A protein and the small-molecule ligand that binds it are described below.
Small molecule (SMILES): CC(=O)N[C@@H]1[C@@H](O)[C@H](O)[C@@H](CO)O[C@H]1O

Binding-site contacts:
Ligand atom C3 contacts residue ASN239 of chain 1.D at 3.8 Å.
Ligand atom C5 contacts residue ASN239 of chain 1.D at 3.7 Å.
Ligand atom N2 contacts residue GLU234 of chain 1.D at 3.3 Å (salt-bridge).
Ligand atom N2 contacts residue GLU243 of chain 1.D at 3.7 Å.
Ligand atom C8 contacts residue GLU234 of chain 1.D at 4.0 Å.
Ligand atom C8 contacts residue ASN232 of chain 1.D at 3.3 Å.
Ligand atom C1 contacts residue GLU234 of chain 1.D at 3.2 Å.
Ligand atom C4 contacts residue ASN239 of chain 1.D at 4.3 Å.
Ligand atom C7 contacts residue GLU234 of chain 1.D at 3.8 Å.
Ligand atom C7 contacts residue THR241 of chain 1.D at 4.1 Å.
Ligand atom C8 contacts residue CYS242 of chain 1.D at 3.6 Å (hydrophobic).
Ligand atom O5 contacts residue ASN239 of chain 1.D at 2.5 Å (h-bond).
Ligand atom C7 contacts residue CYS235 of chain 1.D at 4.3 Å (hydrophobic).
Ligand atom O7 contacts residue GLU243 of chain 1.D at 3.1 Å (salt-bridge).
Ligand atom C2 contacts residue GLU234 of chain 1.D at 3.8 Å.
Ligand atom C8 contacts residue ASN239 of chain 1.D at 4.5 Å.
Ligand atom O7 contacts residue ASN239 of chain 1.D at 3.6 Å (h-bond).
Ligand atom C3 contacts residue GLU243 of chain 1.D at 4.2 Å.
Ligand atom C7 contacts residue ASN239 of chain 1.D at 3.4 Å.
Ligand atom C7 contacts residue ASN232 of chain 1.D at 4.2 Å.
Ligand atom C7 contacts residue CYS242 of chain 1.D at 3.7 Å (hydrophobic).
Ligand atom O7 contacts residue THR241 of chain 1.D at 2.9 Å (h-bond).
Ligand atom N2 contacts residue ASN232 of chain 1.D at 4.0 Å.
Ligand atom C8 contacts residue CYS235 of chain 1.D at 3.7 Å (hydrophobic).
Ligand atom O7 contacts residue CYS242 of chain 1.D at 3.1 Å.
Ligand atom C1 contacts residue ASN239 of chain 1.D at 1.5 Å.
Ligand atom O5 contacts residue GLU234 of chain 1.D at 4.5 Å.
Ligand atom C8 contacts residue GLU243 of chain 1.D at 3.2 Å.
Ligand atom C2 contacts residue ASN239 of chain 1.D at 2.5 Å.
Ligand atom O3 contacts residue GLU243 of chain 1.D at 3.2 Å (salt-bridge).
Ligand atom C2 contacts residue GLU243 of chain 1.D at 4.4 Å.
Ligand atom C7 contacts residue GLU243 of chain 1.D at 3.0 Å.
Ligand atom N2 contacts residue ASN239 of chain 1.D at 2.9 Å (h-bond).

Sequence of chain 1.D:
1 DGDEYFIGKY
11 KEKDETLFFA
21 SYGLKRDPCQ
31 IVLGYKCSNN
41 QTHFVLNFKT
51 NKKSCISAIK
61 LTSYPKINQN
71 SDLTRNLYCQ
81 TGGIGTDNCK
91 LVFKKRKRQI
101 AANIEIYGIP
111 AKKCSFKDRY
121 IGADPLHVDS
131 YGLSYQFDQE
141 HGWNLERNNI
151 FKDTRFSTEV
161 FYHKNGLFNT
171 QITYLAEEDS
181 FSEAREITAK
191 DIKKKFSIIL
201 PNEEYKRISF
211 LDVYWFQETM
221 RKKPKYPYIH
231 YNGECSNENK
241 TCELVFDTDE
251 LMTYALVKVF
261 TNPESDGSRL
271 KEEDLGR